The small molecule below binds the protein below.
Small molecule (SMILES): Cc1cc(CCCOc2c(C)cc(-c3noc(C(F)(F)F)n3)cc2C)on1

Binding-site contacts:
Ligand atom CM6 contacts residue LEU181 of chain 2.A at 3.5 Å (hydrophobic).
Ligand atom CM6 contacts residue LEU184 of chain 2.A at 3.4 Å (hydrophobic).
Ligand atom F3 contacts residue TYR142 of chain 2.A at 3.8 Å.
Ligand atom C4 contacts residue TYR190 of chain 2.A at 3.6 Å (hydrophobic).
Ligand atom C4 contacts residue LEU100 of chain 2.A at 3.7 Å (hydrophobic).
Ligand atom O1B contacts residue ILE98 of chain 2.A at 3.3 Å.
Ligand atom N1A contacts residue MET124 of chain 2.A at 3.5 Å.
Ligand atom C6B contacts residue LEU181 of chain 2.A at 3.3 Å (hydrophobic).
Ligand atom N1A contacts residue LEU217 of chain 2.A at 3.3 Å.
Ligand atom N1A contacts residue PHE179 of chain 2.A at 3.6 Å.
Ligand atom C3A contacts residue LEU217 of chain 2.A at 3.6 Å (hydrophobic).
Ligand atom C3A contacts residue PHE179 of chain 2.A at 3.1 Å (hydrophobic).
Ligand atom F1 contacts residue ALA166 of chain 2.A at 3.6 Å.
Ligand atom C5B contacts residue LEU181 of chain 2.A at 3.5 Å (hydrophobic).
Ligand atom C6B contacts residue ILE98 of chain 2.A at 3.7 Å (hydrophobic).
Ligand atom CM3 contacts residue ASN212 of chain 2.A at 3.4 Å.
Ligand atom F2 contacts residue MET143 of chain 2.A at 3.3 Å.
Ligand atom F3 contacts residue VAL168 of chain 2.A at 3.0 Å.
Ligand atom F2 contacts residue TYR142 of chain 2.A at 2.8 Å.
Ligand atom F1 contacts residue TYR144 of chain 2.A at 3.3 Å.
Ligand atom CM2 contacts residue ILE77 of chain 2.A at 3.1 Å (hydrophobic).
Ligand atom C1B contacts residue ILE98 of chain 2.A at 3.4 Å (hydrophobic).
Ligand atom C2A contacts residue PHE179 of chain 2.A at 3.6 Å (hydrophobic).
Ligand atom N3A contacts residue TYR144 of chain 2.A at 3.5 Å.
Ligand atom N2 contacts residue MET214 of chain 2.A at 3.8 Å.
Ligand atom CM2 contacts residue ILE122 of chain 2.A at 3.8 Å (hydrophobic).
Ligand atom F3 contacts residue PHE179 of chain 2.A at 3.0 Å.
Ligand atom O1A contacts residue PHE179 of chain 2.A at 3.3 Å.
Ligand atom C4B contacts residue ILE98 of chain 2.A at 3.8 Å (hydrophobic).
Ligand atom C5B contacts residue ILE98 of chain 2.A at 3.5 Å (hydrophobic).
Ligand atom O1A contacts residue MET124 of chain 2.A at 3.2 Å.
Ligand atom O1 contacts residue MET214 of chain 2.A at 3.5 Å (h-bond).
Ligand atom N3A contacts residue PHE179 of chain 2.A at 3.4 Å.
Ligand atom O1A contacts residue LEU217 of chain 2.A at 3.0 Å.
Ligand atom F2 contacts residue TYR144 of chain 2.A at 3.0 Å.
Ligand atom CM4 contacts residue TYR144 of chain 2.A at 3.9 Å (hydrophobic).
Ligand atom C2B contacts residue ILE98 of chain 2.A at 3.7 Å (hydrophobic).
Ligand atom F2 contacts residue ALA166 of chain 2.A at 3.5 Å.
Ligand atom CM4 contacts residue PHE179 of chain 2.A at 3.5 Å (hydrophobic).
Ligand atom F1 contacts residue PHE179 of chain 2.A at 3.8 Å.

Sequence of chain 2.A:
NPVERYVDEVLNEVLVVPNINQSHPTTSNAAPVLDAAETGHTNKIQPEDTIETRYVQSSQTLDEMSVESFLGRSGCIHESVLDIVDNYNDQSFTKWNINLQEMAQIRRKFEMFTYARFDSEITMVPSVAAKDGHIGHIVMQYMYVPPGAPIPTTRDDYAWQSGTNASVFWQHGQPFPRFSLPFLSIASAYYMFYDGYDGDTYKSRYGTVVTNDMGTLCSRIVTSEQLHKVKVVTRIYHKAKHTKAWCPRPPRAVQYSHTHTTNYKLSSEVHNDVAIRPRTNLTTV